Binding-site contacts:
Ligand atom N contacts residue GLY197 of chain 1.B at 3.9 Å.
Ligand atom CB1 contacts residue PLP1 of chain 1.F at 3.7 Å.
Ligand atom CB2 contacts residue PHE37 of chain 1.B at 4.1 Å (hydrophobic).
Ligand atom CD1 contacts residue TRP127 of chain 1.B at 4.3 Å (hydrophobic).
Ligand atom CA contacts residue LYS160 of chain 1.B at 3.9 Å.
Ligand atom CB2 contacts residue TYR96 of chain 1.B at 4.1 Å (hydrophobic).
Ligand atom CB2 contacts residue LYS160 of chain 1.B at 3.2 Å.
Ligand atom OXT contacts residue ALA259 of chain 1.B at 3.2 Å (h-bond).
Ligand atom CD1 contacts residue ARG98 of chain 1.B at 4.5 Å.
Ligand atom C contacts residue ALA259 of chain 1.B at 3.8 Å (hydrophobic).
Ligand atom CD2 contacts residue PLP1 of chain 1.F at 3.8 Å.
Ligand atom CG contacts residue TYR96 of chain 1.B at 4.2 Å (hydrophobic).
Ligand atom CD1 contacts residue TYR96 of chain 1.B at 4.2 Å (hydrophobic).
Ligand atom CB1 contacts residue PHE37 of chain 1.B at 4.1 Å (hydrophobic).
Ligand atom O contacts residue THR258 of chain 1.B at 3.4 Å.
Ligand atom CD2 contacts residue TYR130 of chain 1.B at 4.4 Å (hydrophobic).
Ligand atom CG contacts residue PLP1 of chain 1.F at 4.4 Å.
Ligand atom O contacts residue TYR96 of chain 1.B at 3.0 Å (h-bond).
Ligand atom O contacts residue GLY39 of chain 1.B at 3.6 Å.
Ligand atom C contacts residue TYR96 of chain 1.B at 3.8 Å (hydrophobic).
Ligand atom CB2 contacts residue PLP1 of chain 1.F at 3.0 Å.
Ligand atom N contacts residue TYR165 of chain 1.B at 4.0 Å.
Ligand atom CD2 contacts residue GLY197 of chain 1.B at 3.9 Å.
Ligand atom C contacts residue PLP1 of chain 1.F at 3.1 Å.
Ligand atom CD1 contacts residue TYR130 of chain 1.B at 4.4 Å (hydrophobic).
Ligand atom CB2 contacts residue GLU38 of chain 1.B at 4.5 Å.
Ligand atom OXT contacts residue THR258 of chain 1.B at 3.6 Å (h-bond).
Ligand atom O contacts residue PLP1 of chain 1.F at 4.1 Å.
Ligand atom CA contacts residue TYR96 of chain 1.B at 4.1 Å (hydrophobic).
Ligand atom OXT contacts residue PLP1 of chain 1.F at 3.1 Å.
Ligand atom C contacts residue THR258 of chain 1.B at 4.0 Å.
Ligand atom CD2 contacts residue TYR165 of chain 1.B at 4.4 Å (hydrophobic).
Ligand atom N contacts residue LYS160 of chain 1.B at 3.3 Å (salt-bridge).
Ligand atom O contacts residue ALA259 of chain 1.B at 3.6 Å.
Ligand atom CB2 contacts residue GLY39 of chain 1.B at 3.9 Å.
Ligand atom N contacts residue PLP1 of chain 1.F at 1.4 Å.
Ligand atom OXT contacts residue GLY197 of chain 1.B at 4.2 Å.
Ligand atom OXT contacts residue GLY257 of chain 1.B at 4.3 Å.
Ligand atom CA contacts residue PLP1 of chain 1.F at 2.5 Å.
Ligand atom CB1 contacts residue TYR96 of chain 1.B at 3.7 Å (hydrophobic).

Sequence of chain 1.B:
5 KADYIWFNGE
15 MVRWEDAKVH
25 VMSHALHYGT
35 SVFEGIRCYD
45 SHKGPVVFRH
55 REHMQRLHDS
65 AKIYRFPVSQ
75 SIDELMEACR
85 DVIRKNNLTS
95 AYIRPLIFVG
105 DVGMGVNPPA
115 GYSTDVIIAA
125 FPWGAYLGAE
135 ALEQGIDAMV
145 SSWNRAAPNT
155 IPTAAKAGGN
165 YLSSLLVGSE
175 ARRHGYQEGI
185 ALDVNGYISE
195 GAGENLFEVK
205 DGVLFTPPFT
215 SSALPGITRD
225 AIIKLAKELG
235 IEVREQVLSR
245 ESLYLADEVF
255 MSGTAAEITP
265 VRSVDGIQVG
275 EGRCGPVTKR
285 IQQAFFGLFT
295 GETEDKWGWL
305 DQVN

This protein binds this small molecule.
Small molecule (SMILES): CC(C)C[C@](C)(N)C(=O)O